Sequence of chain 1.A:
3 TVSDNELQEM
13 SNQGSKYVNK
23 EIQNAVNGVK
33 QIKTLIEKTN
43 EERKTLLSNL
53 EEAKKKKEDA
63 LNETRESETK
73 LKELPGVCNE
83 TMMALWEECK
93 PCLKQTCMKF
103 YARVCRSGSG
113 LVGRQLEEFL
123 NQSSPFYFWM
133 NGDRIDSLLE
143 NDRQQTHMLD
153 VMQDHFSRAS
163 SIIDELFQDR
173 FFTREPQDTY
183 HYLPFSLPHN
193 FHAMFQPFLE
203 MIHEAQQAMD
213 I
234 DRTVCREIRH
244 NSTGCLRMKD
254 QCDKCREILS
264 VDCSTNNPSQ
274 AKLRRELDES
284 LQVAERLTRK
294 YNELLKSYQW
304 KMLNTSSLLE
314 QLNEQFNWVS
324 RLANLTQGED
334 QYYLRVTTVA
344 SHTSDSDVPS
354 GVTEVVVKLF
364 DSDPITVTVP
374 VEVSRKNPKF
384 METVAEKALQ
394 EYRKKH

The protein below binds the small molecule below.
Small molecule (SMILES): CC(=O)N[C@@H]1[C@@H](O)[C@H](O)[C@@H](CO)O[C@H]1O

Binding-site contacts:
Ligand atom C7 contacts residue SER323 of chain 1.A at 3.9 Å.
Ligand atom O7 contacts residue ASN327 of chain 1.A at 3.5 Å (h-bond).
Ligand atom O5 contacts residue ASN327 of chain 1.A at 2.4 Å (h-bond).
Ligand atom O6 contacts residue ASN327 of chain 1.A at 4.2 Å.
Ligand atom N2 contacts residue ARG324 of chain 1.A at 4.1 Å.
Ligand atom C8 contacts residue SER323 of chain 1.A at 3.8 Å.
Ligand atom C1 contacts residue ASN327 of chain 1.A at 1.4 Å.
Ligand atom C3 contacts residue ASN327 of chain 1.A at 3.8 Å.
Ligand atom C7 contacts residue ASN327 of chain 1.A at 3.4 Å.
Ligand atom C5 contacts residue ASN327 of chain 1.A at 3.7 Å.
Ligand atom C7 contacts residue ARG324 of chain 1.A at 3.9 Å.
Ligand atom O3 contacts residue PHE197 of chain 1.A at 4.1 Å.
Ligand atom N2 contacts residue ASN327 of chain 1.A at 2.9 Å (h-bond).
Ligand atom C1 contacts residue SER323 of chain 1.A at 4.1 Å.
Ligand atom C8 contacts residue ARG324 of chain 1.A at 3.4 Å.
Ligand atom N2 contacts residue SER323 of chain 1.A at 3.0 Å (h-bond).
Ligand atom C4 contacts residue ASN327 of chain 1.A at 4.2 Å.
Ligand atom C8 contacts residue ASN320 of chain 1.A at 3.4 Å.
Ligand atom C2 contacts residue SER323 of chain 1.A at 3.9 Å.
Ligand atom O7 contacts residue ARG324 of chain 1.A at 4.3 Å.
Ligand atom C2 contacts residue ASN327 of chain 1.A at 2.5 Å.
Ligand atom C3 contacts residue SER323 of chain 1.A at 4.1 Å.